Sequence of chain 1.E:
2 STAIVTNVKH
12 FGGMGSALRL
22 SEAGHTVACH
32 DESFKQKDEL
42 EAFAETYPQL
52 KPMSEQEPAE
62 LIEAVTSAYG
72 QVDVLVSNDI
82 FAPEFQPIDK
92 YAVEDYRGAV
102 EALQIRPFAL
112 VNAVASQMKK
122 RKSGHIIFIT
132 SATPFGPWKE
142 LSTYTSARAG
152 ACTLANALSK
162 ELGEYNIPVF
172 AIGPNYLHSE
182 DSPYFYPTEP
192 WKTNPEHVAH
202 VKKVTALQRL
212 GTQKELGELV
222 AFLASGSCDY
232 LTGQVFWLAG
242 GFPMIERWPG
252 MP

Sequence of chain 1.G:
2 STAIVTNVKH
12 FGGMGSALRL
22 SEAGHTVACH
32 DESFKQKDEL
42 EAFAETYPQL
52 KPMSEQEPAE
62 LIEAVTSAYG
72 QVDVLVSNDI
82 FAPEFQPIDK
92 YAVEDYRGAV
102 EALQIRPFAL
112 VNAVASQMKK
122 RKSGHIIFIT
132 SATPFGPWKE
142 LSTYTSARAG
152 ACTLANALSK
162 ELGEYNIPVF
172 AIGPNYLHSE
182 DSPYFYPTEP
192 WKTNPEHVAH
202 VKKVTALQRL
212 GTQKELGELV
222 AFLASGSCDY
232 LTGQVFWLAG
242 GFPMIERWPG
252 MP

Binding-site contacts:
Ligand atom C4 contacts residue PHE186 of chain 1.G at 4.1 Å (hydrophobic).
Ligand atom O3 contacts residue ASN176 of chain 1.G at 4.0 Å.
Ligand atom C3 contacts residue TYR145 of chain 1.G at 2.9 Å (hydrophobic).
Ligand atom O3 contacts residue PRO175 of chain 1.G at 3.5 Å (h-bond).
Ligand atom C1 contacts residue PHE186 of chain 1.G at 4.1 Å (hydrophobic).
Ligand atom C6 contacts residue TYR187 of chain 1.G at 4.1 Å (hydrophobic).
Ligand atom O3 contacts residue TYR145 of chain 1.G at 4.2 Å.
Ligand atom C7 contacts residue TYR145 of chain 1.G at 4.0 Å (hydrophobic).
Ligand atom C4 contacts residue TYR145 of chain 1.G at 3.9 Å (hydrophobic).
Ligand atom C8 contacts residue PHE12 of chain 1.G at 3.9 Å (hydrophobic).
Ligand atom C8 contacts residue TYR145 of chain 1.G at 3.3 Å (hydrophobic).
Ligand atom O3 contacts residue PHE186 of chain 1.G at 3.6 Å.
Ligand atom N1 contacts residue PHE86 of chain 1.G at 4.2 Å.
Ligand atom C4 contacts residue THR134 of chain 1.G at 4.3 Å.
Ligand atom N1 contacts residue TRP249 of chain 1.E at 3.7 Å.
Ligand atom C7 contacts residue ASN176 of chain 1.G at 3.5 Å.
Ligand atom C2 contacts residue TYR145 of chain 1.G at 3.5 Å (hydrophobic).
Ligand atom C3 contacts residue PHE186 of chain 1.G at 3.4 Å (hydrophobic).
Ligand atom O1 contacts residue PRO84 of chain 1.G at 3.2 Å.
Ligand atom C8 contacts residue PRO175 of chain 1.G at 3.3 Å (hydrophobic).
Ligand atom O3 contacts residue PHE12 of chain 1.G at 3.6 Å.
Ligand atom C5 contacts residue THR134 of chain 1.G at 4.3 Å.
Ligand atom C1 contacts residue TRP249 of chain 1.E at 4.0 Å (hydrophobic).
Ligand atom C5 contacts residue TYR187 of chain 1.G at 3.6 Å (hydrophobic).
Ligand atom C5 contacts residue ASN176 of chain 1.G at 3.7 Å.
Ligand atom C2 contacts residue PHE186 of chain 1.G at 3.3 Å (hydrophobic).
Ligand atom C7 contacts residue PRO175 of chain 1.G at 3.8 Å (hydrophobic).
Ligand atom C7 contacts residue THR134 of chain 1.G at 4.3 Å.
Ligand atom O2 contacts residue PHE86 of chain 1.G at 3.1 Å.
Ligand atom C8 contacts residue PHE186 of chain 1.G at 4.3 Å (hydrophobic).
Ligand atom C5 contacts residue TRP249 of chain 1.E at 4.1 Å (hydrophobic).
Ligand atom C7 contacts residue SER132 of chain 1.G at 3.7 Å.
Ligand atom C6 contacts residue TRP139 of chain 1.G at 3.3 Å (hydrophobic).
Ligand atom O2 contacts residue TRP249 of chain 1.E at 3.1 Å.
Ligand atom C8 contacts residue SER132 of chain 1.G at 3.0 Å.
Ligand atom N1 contacts residue PRO84 of chain 1.G at 4.3 Å.
Ligand atom C6 contacts residue TRP249 of chain 1.E at 3.4 Å (hydrophobic).
Ligand atom O1 contacts residue PHE186 of chain 1.G at 4.2 Å.
Ligand atom C5 contacts residue TRP139 of chain 1.G at 3.5 Å (hydrophobic).
Ligand atom C4 contacts residue ASN176 of chain 1.G at 4.1 Å.

A small-molecule ligand and the protein it binds are described below.
Small molecule (SMILES): O=[N+]([O-])c1ccc([C@H]2CO2)cc1